Sequence of chain 1.A:
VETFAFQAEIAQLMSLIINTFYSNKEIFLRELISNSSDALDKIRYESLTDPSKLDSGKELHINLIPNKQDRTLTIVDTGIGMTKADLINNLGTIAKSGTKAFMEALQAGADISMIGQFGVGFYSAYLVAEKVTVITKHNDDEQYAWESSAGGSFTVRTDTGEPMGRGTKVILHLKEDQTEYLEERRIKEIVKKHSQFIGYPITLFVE

This small molecule binds to this protein.
Small molecule (SMILES): Cc1cc(CNS(=O)(=O)c2cccc(N/C=C3\CCOC3=O)c2)nc(N)n1

Binding-site contacts:
Ligand atom N4 contacts residue ALA39 of chain 1.A at 3.5 Å.
Ligand atom O12 contacts residue ILE80 of chain 1.A at 3.0 Å.
Ligand atom C15 contacts residue GLY119 of chain 1.A at 3.5 Å.
Ligand atom O19 contacts residue GLY119 of chain 1.A at 3.6 Å.
Ligand atom C25 contacts residue ASP38 of chain 1.A at 3.8 Å.
Ligand atom N8 contacts residue ASP77 of chain 1.A at 2.9 Å (salt-bridge).
Ligand atom O18 contacts residue GLY119 of chain 1.A at 3.3 Å (h-bond).
Ligand atom C14 contacts residue GLY119 of chain 1.A at 3.6 Å.
Ligand atom O19 contacts residue VAL120 of chain 1.A at 3.5 Å.
Ligand atom O12 contacts residue LYS42 of chain 1.A at 3.5 Å (salt-bridge).
Ligand atom C9 contacts residue ILE80 of chain 1.A at 3.8 Å (hydrophobic).
Ligand atom O18 contacts residue PHE122 of chain 1.A at 3.5 Å.
Ligand atom N8 contacts residue SER36 of chain 1.A at 3.8 Å.
Ligand atom O12 contacts residue ALA39 of chain 1.A at 3.3 Å.
Ligand atom N10 contacts residue GLY81 of chain 1.A at 3.7 Å.
Ligand atom C7 contacts residue MET82 of chain 1.A at 3.9 Å (hydrophobic).
Ligand atom N10 contacts residue ILE80 of chain 1.A at 3.8 Å.
Ligand atom C23 contacts residue ASN35 of chain 1.A at 3.4 Å.
Ligand atom C17 contacts residue GLY119 of chain 1.A at 3.2 Å.
Ligand atom C9 contacts residue MET82 of chain 1.A at 3.8 Å (hydrophobic).
Ligand atom C14 contacts residue TYR123 of chain 1.A at 3.7 Å (hydrophobic).
Ligand atom C16 contacts residue GLY119 of chain 1.A at 3.5 Å.
Ligand atom O18 contacts residue TYR123 of chain 1.A at 3.7 Å.
Ligand atom C25 contacts residue ALA39 of chain 1.A at 3.7 Å (hydrophobic).
Ligand atom C14 contacts residue ASN90 of chain 1.A at 3.2 Å.
Ligand atom C15 contacts residue ASN90 of chain 1.A at 3.3 Å.
Ligand atom C9 contacts residue GLY81 of chain 1.A at 3.5 Å.
Ligand atom O19 contacts residue PHE122 of chain 1.A at 2.9 Å (h-bond).
Ligand atom O19 contacts residue ASN35 of chain 1.A at 3.3 Å (h-bond).
Ligand atom C1 contacts residue MET82 of chain 1.A at 3.7 Å (hydrophobic).
Ligand atom O19 contacts residue GLY121 of chain 1.A at 3.1 Å (h-bond).
Ligand atom O18 contacts residue VAL120 of chain 1.A at 3.3 Å.
Ligand atom C17 contacts residue VAL120 of chain 1.A at 3.7 Å (hydrophobic).
Ligand atom C17 contacts residue PHE122 of chain 1.A at 3.5 Å (hydrophobic).
Ligand atom C25 contacts residue ASN35 of chain 1.A at 3.6 Å.
Ligand atom N4 contacts residue THR168 of chain 1.A at 3.6 Å (h-bond).
Ligand atom C24 contacts residue ASP38 of chain 1.A at 3.6 Å.
Ligand atom C6 contacts residue MET82 of chain 1.A at 3.5 Å (hydrophobic).
Ligand atom C24 contacts residue ASN35 of chain 1.A at 3.3 Å.
Ligand atom N10 contacts residue MET82 of chain 1.A at 3.8 Å.